The small molecule below binds the protein below.
Small molecule (SMILES): CC(=O)N[C@@H]1[C@@H](O)[C@H](O)[C@@H](CO)O[C@H]1O

Sequence of chain 20.A:
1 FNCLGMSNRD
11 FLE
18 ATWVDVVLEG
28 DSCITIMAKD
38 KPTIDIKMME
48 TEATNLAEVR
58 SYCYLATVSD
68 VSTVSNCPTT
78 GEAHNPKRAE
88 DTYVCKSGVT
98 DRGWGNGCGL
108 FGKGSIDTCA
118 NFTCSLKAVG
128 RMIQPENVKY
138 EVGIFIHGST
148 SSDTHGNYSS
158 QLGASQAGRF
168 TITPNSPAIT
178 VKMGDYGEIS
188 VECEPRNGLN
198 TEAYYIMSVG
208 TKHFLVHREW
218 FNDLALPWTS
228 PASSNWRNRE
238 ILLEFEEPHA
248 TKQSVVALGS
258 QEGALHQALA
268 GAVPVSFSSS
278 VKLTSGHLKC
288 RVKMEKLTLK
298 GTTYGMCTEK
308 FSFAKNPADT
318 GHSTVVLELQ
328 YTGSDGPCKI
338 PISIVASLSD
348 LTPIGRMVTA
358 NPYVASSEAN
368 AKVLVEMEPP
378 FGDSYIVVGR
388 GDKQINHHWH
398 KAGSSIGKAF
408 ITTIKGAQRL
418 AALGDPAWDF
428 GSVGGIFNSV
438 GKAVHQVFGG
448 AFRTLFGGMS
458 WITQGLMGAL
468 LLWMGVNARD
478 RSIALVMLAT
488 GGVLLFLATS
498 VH

Binding-site contacts:
Ligand atom O6 contacts residue THR89 of chain 20.A at 3.9 Å.
Ligand atom C1 contacts residue ASN118 of chain 20.A at 1.4 Å.
Ligand atom C8 contacts residue ASP67 of chain 20.A at 3.7 Å.
Ligand atom C4 contacts residue ASN118 of chain 20.A at 4.2 Å.
Ligand atom O6 contacts residue THR120 of chain 20.A at 3.6 Å (h-bond).
Ligand atom C6 contacts residue PHE119 of chain 20.A at 4.0 Å (hydrophobic).
Ligand atom C7 contacts residue ASN118 of chain 20.A at 3.8 Å.
Ligand atom C5 contacts residue THR120 of chain 20.A at 4.2 Å.
Ligand atom C8 contacts residue ASN118 of chain 20.A at 3.7 Å.
Ligand atom C1 contacts residue SER66 of chain 20.A at 4.5 Å.
Ligand atom N2 contacts residue TYR90 of chain 20.A at 4.4 Å.
Ligand atom C2 contacts residue ASN118 of chain 20.A at 2.5 Å.
Ligand atom O6 contacts residue ASN118 of chain 20.A at 4.2 Å.
Ligand atom O6 contacts residue PHE119 of chain 20.A at 2.8 Å (h-bond).
Ligand atom N2 contacts residue ASN118 of chain 20.A at 2.9 Å (h-bond).
Ligand atom C5 contacts residue ASN118 of chain 20.A at 3.6 Å.
Ligand atom O5 contacts residue THR89 of chain 20.A at 4.5 Å.
Ligand atom O5 contacts residue THR120 of chain 20.A at 3.4 Å (h-bond).
Ligand atom C3 contacts residue ASN118 of chain 20.A at 3.8 Å.
Ligand atom C8 contacts residue SER66 of chain 20.A at 3.6 Å.
Ligand atom O5 contacts residue ASN118 of chain 20.A at 2.4 Å (h-bond).
Ligand atom C1 contacts residue THR89 of chain 20.A at 4.2 Å.
Ligand atom C6 contacts residue THR120 of chain 20.A at 3.8 Å.
Ligand atom O5 contacts residue PHE119 of chain 20.A at 3.9 Å.